A small-molecule ligand and the protein it binds are described below.
Small molecule (SMILES): CC(=O)N[C@@H]1[C@@H](O)[C@H](O)[C@@H](CO)O[C@H]1O

Binding-site contacts:
Ligand atom O7 contacts residue HIS674 of chain 1.A at 4.2 Å.
Ligand atom O6 contacts residue ASN676 of chain 1.A at 4.4 Å.
Ligand atom C1 contacts residue ASN676 of chain 1.A at 1.4 Å.
Ligand atom C2 contacts residue ASN676 of chain 1.A at 2.5 Å.
Ligand atom O5 contacts residue ASN676 of chain 1.A at 2.4 Å (h-bond).
Ligand atom C4 contacts residue ASN676 of chain 1.A at 4.2 Å.
Ligand atom N2 contacts residue ASN676 of chain 1.A at 2.9 Å (h-bond).
Ligand atom C5 contacts residue ASN676 of chain 1.A at 3.6 Å.
Ligand atom C7 contacts residue ASN676 of chain 1.A at 3.5 Å.
Ligand atom O7 contacts residue ASN676 of chain 1.A at 3.4 Å (h-bond).
Ligand atom C3 contacts residue ASN676 of chain 1.A at 3.8 Å.

Sequence of chain 1.A:
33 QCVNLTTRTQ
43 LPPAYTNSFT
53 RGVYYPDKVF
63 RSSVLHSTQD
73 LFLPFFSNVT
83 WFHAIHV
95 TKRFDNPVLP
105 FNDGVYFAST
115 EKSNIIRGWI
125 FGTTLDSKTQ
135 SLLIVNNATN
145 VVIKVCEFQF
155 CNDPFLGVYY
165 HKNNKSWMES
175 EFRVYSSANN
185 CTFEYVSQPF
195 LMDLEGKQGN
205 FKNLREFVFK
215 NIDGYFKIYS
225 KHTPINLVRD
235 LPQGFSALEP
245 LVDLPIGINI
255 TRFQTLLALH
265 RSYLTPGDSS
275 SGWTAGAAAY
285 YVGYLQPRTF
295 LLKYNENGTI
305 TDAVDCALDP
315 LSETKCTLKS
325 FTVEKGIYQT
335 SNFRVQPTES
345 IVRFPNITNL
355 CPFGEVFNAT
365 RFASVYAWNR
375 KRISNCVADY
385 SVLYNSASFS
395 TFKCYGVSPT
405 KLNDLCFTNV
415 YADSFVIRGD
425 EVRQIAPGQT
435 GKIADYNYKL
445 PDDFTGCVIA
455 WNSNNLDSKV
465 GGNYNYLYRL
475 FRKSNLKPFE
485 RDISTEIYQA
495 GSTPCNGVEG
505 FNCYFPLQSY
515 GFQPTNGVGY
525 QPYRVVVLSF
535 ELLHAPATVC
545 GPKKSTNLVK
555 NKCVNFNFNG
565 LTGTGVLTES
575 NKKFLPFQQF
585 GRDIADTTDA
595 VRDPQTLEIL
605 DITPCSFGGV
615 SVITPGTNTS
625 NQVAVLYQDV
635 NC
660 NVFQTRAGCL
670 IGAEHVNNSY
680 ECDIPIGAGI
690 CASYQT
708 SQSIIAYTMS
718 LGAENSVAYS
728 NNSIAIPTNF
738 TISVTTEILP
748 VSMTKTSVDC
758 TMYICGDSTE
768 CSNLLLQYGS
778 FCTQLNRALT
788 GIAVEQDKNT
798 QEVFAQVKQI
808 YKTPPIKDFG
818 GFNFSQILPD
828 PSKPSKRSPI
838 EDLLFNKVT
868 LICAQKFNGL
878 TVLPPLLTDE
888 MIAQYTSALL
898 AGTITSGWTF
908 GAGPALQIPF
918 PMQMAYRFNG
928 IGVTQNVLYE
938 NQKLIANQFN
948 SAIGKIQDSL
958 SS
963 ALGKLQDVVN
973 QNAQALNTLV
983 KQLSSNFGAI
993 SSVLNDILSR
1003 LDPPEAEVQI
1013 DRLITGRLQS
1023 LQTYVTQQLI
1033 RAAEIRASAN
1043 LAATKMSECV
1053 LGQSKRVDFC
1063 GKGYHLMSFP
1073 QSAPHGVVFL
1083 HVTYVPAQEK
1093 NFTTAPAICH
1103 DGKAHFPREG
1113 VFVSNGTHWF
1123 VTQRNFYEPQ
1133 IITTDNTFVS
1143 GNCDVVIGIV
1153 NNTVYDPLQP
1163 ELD